A small-molecule ligand and the protein it binds are described below.
Small molecule (SMILES): CC(=O)N[C@H]1[C@H]([C@H](O)[C@H](O)CO)O[C@@](OC[C@H]2O[C@@H](O[C@H]3[C@H](O)[C@@H](O)[C@H](O)O[C@@H]3CO)[C@H](O)[C@@H](O)[C@H]2O)(C(=O)O)C[C@@H]1O

Sequence of chain 1.A:
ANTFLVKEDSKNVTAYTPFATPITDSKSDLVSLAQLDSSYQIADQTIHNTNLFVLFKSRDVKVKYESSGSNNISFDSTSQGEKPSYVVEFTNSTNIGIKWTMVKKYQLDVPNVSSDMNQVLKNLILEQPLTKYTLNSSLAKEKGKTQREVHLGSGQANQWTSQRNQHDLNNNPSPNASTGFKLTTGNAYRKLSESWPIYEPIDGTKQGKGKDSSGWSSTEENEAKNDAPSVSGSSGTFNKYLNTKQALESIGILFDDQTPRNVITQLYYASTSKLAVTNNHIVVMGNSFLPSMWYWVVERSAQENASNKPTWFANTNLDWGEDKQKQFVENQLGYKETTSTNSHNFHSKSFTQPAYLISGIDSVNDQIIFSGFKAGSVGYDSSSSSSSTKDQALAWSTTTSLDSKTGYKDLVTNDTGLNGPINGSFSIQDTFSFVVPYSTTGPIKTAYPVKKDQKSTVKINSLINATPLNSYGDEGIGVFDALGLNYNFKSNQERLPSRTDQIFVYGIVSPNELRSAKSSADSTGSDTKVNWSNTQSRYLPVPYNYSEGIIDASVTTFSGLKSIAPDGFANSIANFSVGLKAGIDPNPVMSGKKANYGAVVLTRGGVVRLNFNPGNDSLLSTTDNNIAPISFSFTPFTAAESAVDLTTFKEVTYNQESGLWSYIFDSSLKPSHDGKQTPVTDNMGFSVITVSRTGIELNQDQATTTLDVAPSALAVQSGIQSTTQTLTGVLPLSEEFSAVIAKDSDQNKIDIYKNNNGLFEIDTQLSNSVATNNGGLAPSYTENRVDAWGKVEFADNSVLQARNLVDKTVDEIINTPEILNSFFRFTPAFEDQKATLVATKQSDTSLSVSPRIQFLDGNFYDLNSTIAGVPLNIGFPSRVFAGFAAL

Binding-site contacts:
Ligand atom C4 contacts residue ASN178 of chain 1.A at 4.0 Å.
Ligand atom C10 contacts residue SER434 of chain 1.A at 3.9 Å.
Ligand atom C6 contacts residue SER434 of chain 1.A at 3.8 Å.
Ligand atom O1B contacts residue SER436 of chain 1.A at 2.6 Å (h-bond).
Ligand atom C4 contacts residue SER434 of chain 1.A at 3.2 Å.
Ligand atom C11 contacts residue SER176 of chain 1.A at 3.6 Å.
Ligand atom O1A contacts residue PHE435 of chain 1.A at 3.5 Å.
Ligand atom O7 contacts residue PRO175 of chain 1.A at 2.9 Å (h-bond).
Ligand atom O10 contacts residue ASN178 of chain 1.A at 3.0 Å (h-bond).
Ligand atom C1 contacts residue SER436 of chain 1.A at 3.4 Å.
Ligand atom O10 contacts residue PRO175 of chain 1.A at 4.0 Å.
Ligand atom O4 contacts residue SER434 of chain 1.A at 3.8 Å.
Ligand atom O10 contacts residue PRO177 of chain 1.A at 3.2 Å.
Ligand atom C11 contacts residue PHE435 of chain 1.A at 3.6 Å (hydrophobic).
Ligand atom C8 contacts residue PHE435 of chain 1.A at 4.0 Å (hydrophobic).
Ligand atom C11 contacts residue ALA179 of chain 1.A at 3.8 Å (hydrophobic).
Ligand atom O1B contacts residue SER434 of chain 1.A at 4.0 Å.
Ligand atom O1A contacts residue SER436 of chain 1.A at 3.0 Å (h-bond).
Ligand atom C10 contacts residue SER176 of chain 1.A at 3.8 Å.
Ligand atom C5 contacts residue ASN178 of chain 1.A at 3.8 Å.
Ligand atom C10 contacts residue ASN178 of chain 1.A at 3.9 Å.
Ligand atom O9 contacts residue PRO175 of chain 1.A at 3.9 Å.
Ligand atom C5 contacts residue SER434 of chain 1.A at 3.5 Å.
Ligand atom C6 contacts residue PHE435 of chain 1.A at 3.9 Å (hydrophobic).
Ligand atom O10 contacts residue SER176 of chain 1.A at 3.5 Å.
Ligand atom N5 contacts residue SER434 of chain 1.A at 2.9 Å (h-bond).
Ligand atom O1B contacts residue PHE435 of chain 1.A at 3.8 Å.
Ligand atom C11 contacts residue SER434 of chain 1.A at 4.0 Å.
Ligand atom O4 contacts residue ASN178 of chain 1.A at 3.0 Å (h-bond).
Ligand atom N5 contacts residue PHE435 of chain 1.A at 3.7 Å.
Ligand atom C1 contacts residue PHE435 of chain 1.A at 4.0 Å (hydrophobic).
Ligand atom O1 contacts residue ALA159 of chain 1.A at 3.2 Å (h-bond).
Ligand atom O2 contacts residue ALA159 of chain 1.A at 4.0 Å.
Ligand atom O7 contacts residue PRO177 of chain 1.A at 3.9 Å.
Ligand atom O8 contacts residue PHE435 of chain 1.A at 3.2 Å.
Ligand atom O2 contacts residue ASN178 of chain 1.A at 3.9 Å.
Ligand atom C7 contacts residue PHE435 of chain 1.A at 4.0 Å (hydrophobic).
Ligand atom C9 contacts residue PRO175 of chain 1.A at 3.1 Å (hydrophobic).
Ligand atom C7 contacts residue PRO175 of chain 1.A at 3.0 Å (hydrophobic).
Ligand atom C8 contacts residue PRO175 of chain 1.A at 3.6 Å (hydrophobic).